Sequence of chain 1.C:
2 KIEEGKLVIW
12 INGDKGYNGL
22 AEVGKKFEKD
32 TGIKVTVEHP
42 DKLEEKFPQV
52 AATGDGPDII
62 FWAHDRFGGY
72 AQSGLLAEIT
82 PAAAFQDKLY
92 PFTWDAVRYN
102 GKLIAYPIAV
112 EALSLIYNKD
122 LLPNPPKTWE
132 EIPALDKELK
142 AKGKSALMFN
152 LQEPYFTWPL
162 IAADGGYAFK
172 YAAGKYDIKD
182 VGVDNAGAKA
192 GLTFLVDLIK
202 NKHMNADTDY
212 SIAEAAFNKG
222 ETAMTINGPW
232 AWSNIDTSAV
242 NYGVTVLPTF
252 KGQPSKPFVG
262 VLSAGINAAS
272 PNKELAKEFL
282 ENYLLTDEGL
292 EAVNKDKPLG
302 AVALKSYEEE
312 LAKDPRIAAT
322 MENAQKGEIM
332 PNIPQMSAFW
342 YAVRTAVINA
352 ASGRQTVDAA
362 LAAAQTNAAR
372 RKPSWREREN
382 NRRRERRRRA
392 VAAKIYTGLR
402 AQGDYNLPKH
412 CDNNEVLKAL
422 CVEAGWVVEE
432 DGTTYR

Binding-site contacts:
Ligand atom O6 contacts residue TYR156 of chain 1.C at 3.1 Å (h-bond).
Ligand atom O3 contacts residue GLU112 of chain 1.C at 4.1 Å.
Ligand atom C3 contacts residue ASP66 of chain 1.C at 3.5 Å.
Ligand atom C6 contacts residue TRP341 of chain 1.C at 3.4 Å (hydrophobic).
Ligand atom O3 contacts residue TRP63 of chain 1.C at 3.2 Å (h-bond).
Ligand atom O2 contacts residue LYS16 of chain 1.C at 2.7 Å (salt-bridge).
Ligand atom O6 contacts residue GLU154 of chain 1.C at 2.9 Å.
Ligand atom O5 contacts residue TRP341 of chain 1.C at 4.1 Å.
Ligand atom O4 contacts residue TRP341 of chain 1.C at 4.1 Å.
Ligand atom O2 contacts residue TRP231 of chain 1.C at 4.1 Å.
Ligand atom O3 contacts residue ARG67 of chain 1.C at 3.7 Å.
Ligand atom C1 contacts residue ASP15 of chain 1.C at 3.3 Å.
Ligand atom C6 contacts residue PHE157 of chain 1.C at 3.8 Å (hydrophobic).
Ligand atom O6 contacts residue PRO155 of chain 1.C at 3.6 Å (h-bond).
Ligand atom O1 contacts residue LYS16 of chain 1.C at 3.3 Å (salt-bridge).
Ligand atom C4 contacts residue TYR156 of chain 1.C at 4.0 Å (hydrophobic).
Ligand atom C5 contacts residue TYR156 of chain 1.C at 4.1 Å (hydrophobic).
Ligand atom C4 contacts residue TRP341 of chain 1.C at 3.9 Å (hydrophobic).
Ligand atom O5 contacts residue ASP15 of chain 1.C at 4.0 Å.
Ligand atom O3 contacts residue ASP66 of chain 1.C at 2.5 Å (salt-bridge).
Ligand atom O2 contacts residue ASP66 of chain 1.C at 2.9 Å (salt-bridge).
Ligand atom O2 contacts residue ALA64 of chain 1.C at 3.2 Å.
Ligand atom O1 contacts residue ASN13 of chain 1.C at 3.6 Å (h-bond).
Ligand atom C2 contacts residue GLU112 of chain 1.C at 3.9 Å.
Ligand atom O3 contacts residue ALA64 of chain 1.C at 3.4 Å.
Ligand atom O5 contacts residue TRP231 of chain 1.C at 3.7 Å.
Ligand atom O2 contacts residue TRP63 of chain 1.C at 3.3 Å (h-bond).
Ligand atom O5 contacts residue TYR156 of chain 1.C at 3.3 Å.
Ligand atom C1 contacts residue TYR156 of chain 1.C at 3.6 Å (hydrophobic).
Ligand atom C1 contacts residue LYS16 of chain 1.C at 3.8 Å.
Ligand atom C2 contacts residue ASP66 of chain 1.C at 3.3 Å.
Ligand atom C2 contacts residue TRP231 of chain 1.C at 3.7 Å (hydrophobic).
Ligand atom C6 contacts residue GLU154 of chain 1.C at 3.8 Å.
Ligand atom C6 contacts residue TYR156 of chain 1.C at 3.9 Å (hydrophobic).
Ligand atom O2 contacts residue GLU112 of chain 1.C at 3.0 Å (salt-bridge).
Ligand atom C2 contacts residue LYS16 of chain 1.C at 3.8 Å.
Ligand atom C2 contacts residue TRP63 of chain 1.C at 4.0 Å (hydrophobic).
Ligand atom O1 contacts residue ASP15 of chain 1.C at 2.6 Å (salt-bridge).
Ligand atom C3 contacts residue TRP63 of chain 1.C at 3.5 Å (hydrophobic).
Ligand atom C1 contacts residue TRP231 of chain 1.C at 3.5 Å (hydrophobic).

This small molecule binds to this protein.
Small molecule (SMILES): OC[C@H]1O[C@H](O[C@H]2[C@H](O)[C@@H](O)[C@@H](O)O[C@@H]2CO)[C@H](O)[C@@H](O)[C@@H]1O